Sequence of chain 1.D:
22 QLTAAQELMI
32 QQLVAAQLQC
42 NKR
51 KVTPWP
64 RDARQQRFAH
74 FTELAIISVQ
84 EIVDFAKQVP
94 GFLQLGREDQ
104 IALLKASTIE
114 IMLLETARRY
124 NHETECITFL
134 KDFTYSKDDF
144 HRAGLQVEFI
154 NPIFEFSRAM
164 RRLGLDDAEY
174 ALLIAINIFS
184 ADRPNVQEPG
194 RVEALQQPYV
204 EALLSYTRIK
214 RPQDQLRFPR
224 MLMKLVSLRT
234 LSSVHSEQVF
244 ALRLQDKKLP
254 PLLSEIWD

The protein below binds the small molecule below.
Small molecule (SMILES): CC(C)(O)c1cn(-c2ccc(-c3cc(F)c(CO)c(S(C)(=O)=O)c3)cc2F)c(C(C)(C)c2c(Cl)cccc2Cl)n1

Binding-site contacts:
Ligand atom C24 contacts residue GLU118 of chain 1.D at 3.7 Å.
Ligand atom O1 contacts residue ARG122 of chain 1.D at 3.5 Å (salt-bridge).
Ligand atom C21 contacts residue PHE143 of chain 1.D at 3.5 Å (hydrophobic).
Ligand atom C10 contacts residue PHE132 of chain 1.D at 3.7 Å (hydrophobic).
Ligand atom C15 contacts residue ALA78 of chain 1.D at 3.6 Å (hydrophobic).
Ligand atom F1 contacts residue MET115 of chain 1.D at 3.5 Å.
Ligand atom F1 contacts residue SER81 of chain 1.D at 3.7 Å.
Ligand atom C10 contacts residue LEU77 of chain 1.D at 3.5 Å (hydrophobic).
Ligand atom C1 contacts residue PHE132 of chain 1.D at 3.8 Å (hydrophobic).
Ligand atom C7 contacts residue PHE132 of chain 1.D at 3.6 Å (hydrophobic).
Ligand atom C20 contacts residue LEU148 of chain 1.D at 3.8 Å (hydrophobic).
Ligand atom C27 contacts residue PHE74 of chain 1.D at 3.8 Å (hydrophobic).
Ligand atom O3 contacts residue THR75 of chain 1.D at 3.1 Å (h-bond).
Ligand atom C20 contacts residue PHE71 of chain 1.D at 3.4 Å (hydrophobic).
Ligand atom O2 contacts residue ILE80 of chain 1.D at 3.8 Å.
Ligand atom O2 contacts residue GLU84 of chain 1.D at 3.5 Å (salt-bridge).
Ligand atom C1 contacts residue THR119 of chain 1.D at 3.1 Å.
Ligand atom C26 contacts residue PHE132 of chain 1.D at 3.6 Å (hydrophobic).
Ligand atom C22 contacts residue SER81 of chain 1.D at 3.8 Å.
Ligand atom F1 contacts residue GLU118 of chain 1.D at 3.1 Å.
Ligand atom C8 contacts residue SER81 of chain 1.D at 3.5 Å.
Ligand atom C17 contacts residue PHE74 of chain 1.D at 3.3 Å (hydrophobic).
Ligand atom C17 contacts residue ALA78 of chain 1.D at 3.8 Å (hydrophobic).
Ligand atom O4 contacts residue SER81 of chain 1.D at 3.7 Å.
Ligand atom C23 contacts residue SER81 of chain 1.D at 3.8 Å.
Ligand atom O1 contacts residue LEU133 of chain 1.D at 3.0 Å (h-bond).
Ligand atom C24 contacts residue ARG122 of chain 1.D at 3.7 Å.
Ligand atom C25 contacts residue PHE132 of chain 1.D at 3.5 Å (hydrophobic).
Ligand atom C22 contacts residue PHE132 of chain 1.D at 3.6 Å (hydrophobic).
Ligand atom CL1 contacts residue PHE143 of chain 1.D at 3.5 Å.
Ligand atom C9 contacts residue SER81 of chain 1.D at 3.4 Å.
Ligand atom C25 contacts residue LEU133 of chain 1.D at 3.5 Å (hydrophobic).
Ligand atom C19 contacts residue TRP260 of chain 1.D at 3.6 Å (hydrophobic).
Ligand atom C2 contacts residue THR119 of chain 1.D at 3.2 Å.
Ligand atom C29 contacts residue PHE152 of chain 1.D at 3.5 Å (hydrophobic).
Ligand atom CL2 contacts residue ILE112 of chain 1.D at 3.6 Å.
Ligand atom F2 contacts residue PHE74 of chain 1.D at 3.2 Å.
Ligand atom C25 contacts residue LEU77 of chain 1.D at 3.2 Å (hydrophobic).
Ligand atom O4 contacts residue GLU84 of chain 1.D at 3.1 Å (salt-bridge).
Ligand atom CL1 contacts residue LEU148 of chain 1.D at 3.7 Å.